Sequence of chain 1.A:
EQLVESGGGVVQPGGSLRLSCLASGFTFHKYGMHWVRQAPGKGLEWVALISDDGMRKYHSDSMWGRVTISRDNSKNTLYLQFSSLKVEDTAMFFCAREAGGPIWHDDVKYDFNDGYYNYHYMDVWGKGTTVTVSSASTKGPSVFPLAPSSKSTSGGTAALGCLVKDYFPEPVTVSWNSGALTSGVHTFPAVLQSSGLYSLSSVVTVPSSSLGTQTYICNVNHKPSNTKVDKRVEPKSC

Binding-site contacts:
Ligand atom O2 contacts residue TYR119 of chain 1.A at 3.9 Å.
Ligand atom C2 contacts residue ASP33 of chain 1.B at 3.3 Å.
Ligand atom O3 contacts residue SER34 of chain 1.B at 3.0 Å (h-bond).
Ligand atom O5 contacts residue TYR111 of chain 1.A at 3.9 Å.
Ligand atom O2 contacts residue HIS122 of chain 1.A at 3.8 Å.
Ligand atom O3 contacts residue ASP33 of chain 1.B at 3.6 Å.
Ligand atom C8 contacts residue TYR119 of chain 1.A at 3.6 Å (hydrophobic).
Ligand atom C8 contacts residue THR11 of chain 1.C at 3.5 Å.
Ligand atom C3 contacts residue SER34 of chain 1.B at 3.5 Å.
Ligand atom O6 contacts residue LEU93 of chain 1.B at 3.8 Å.
Ligand atom O4 contacts residue HIS122 of chain 1.A at 2.8 Å (h-bond).
Ligand atom O3 contacts residue ASP52 of chain 1.B at 2.6 Å (salt-bridge).
Ligand atom C2 contacts residue SER34 of chain 1.B at 3.7 Å.
Ligand atom C1 contacts residue ASN33 of chain 1.C at 1.4 Å.
Ligand atom C5 contacts residue HIS122 of chain 1.A at 3.6 Å.
Ligand atom N2 contacts residue ASN33 of chain 1.C at 2.8 Å (h-bond).
Ligand atom C3 contacts residue ASN33 of chain 1.C at 3.8 Å.
Ligand atom O7 contacts residue ASN33 of chain 1.C at 3.3 Å (h-bond).
Ligand atom C6 contacts residue TYR119 of chain 1.A at 3.6 Å (hydrophobic).
Ligand atom O5 contacts residue ASN33 of chain 1.C at 2.4 Å (h-bond).
Ligand atom O3 contacts residue TYR121 of chain 1.A at 3.8 Å.
Ligand atom C8 contacts residue LEU12 of chain 1.C at 4.0 Å (hydrophobic).
Ligand atom C4 contacts residue ASP52 of chain 1.B at 3.8 Å.
Ligand atom C8 contacts residue ILE104 of chain 1.A at 3.8 Å (hydrophobic).
Ligand atom O3 contacts residue HIS122 of chain 1.A at 3.0 Å (h-bond).
Ligand atom C7 contacts residue ASN33 of chain 1.C at 3.3 Å.
Ligand atom O3 contacts residue TYR119 of chain 1.A at 3.9 Å.
Ligand atom C3 contacts residue HIS122 of chain 1.A at 3.5 Å.
Ligand atom O3 contacts residue ASN120 of chain 1.A at 3.1 Å (h-bond).
Ligand atom C2 contacts residue TYR119 of chain 1.A at 3.9 Å (hydrophobic).
Ligand atom C4 contacts residue HIS122 of chain 1.A at 3.5 Å.
Ligand atom O2 contacts residue ASP52 of chain 1.B at 3.4 Å (salt-bridge).
Ligand atom C5 contacts residue ASN33 of chain 1.C at 3.6 Å.
Ligand atom O2 contacts residue ASP33 of chain 1.B at 2.7 Å (salt-bridge).
Ligand atom O4 contacts residue ASN120 of chain 1.A at 3.4 Å (h-bond).
Ligand atom O7 contacts residue THR11 of chain 1.C at 3.5 Å.
Ligand atom C3 contacts residue ASP52 of chain 1.B at 3.6 Å.
Ligand atom O6 contacts residue HIS106 of chain 1.A at 3.1 Å (h-bond).
Ligand atom C2 contacts residue ASN33 of chain 1.C at 2.4 Å.
Ligand atom C5 contacts residue TYR119 of chain 1.A at 3.8 Å (hydrophobic).

Sequence of chain 1.C:
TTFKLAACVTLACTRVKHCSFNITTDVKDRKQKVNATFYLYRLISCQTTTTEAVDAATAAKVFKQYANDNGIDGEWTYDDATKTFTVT

This small molecule binds to this protein.
Small molecule (SMILES): CC(=O)N[C@H]1[C@H](O[C@H]2[C@H](O)[C@@H](NC(C)=O)CO[C@@H]2CO)O[C@H](CO)[C@@H](O[C@@H]2O[C@H](CO[C@H]3O[C@H](CO[C@H]4O[C@H](CO)[C@@H](O)[C@H](O)[C@@H]4O)[C@@H](O)[C@H](O[C@H]4O[C@H](CO)[C@@H](O)[C@H](O)[C@@H]4O)[C@@H]3O)[C@@H](O)[C@H](O[C@H]3O[C@H](CO)[C@@H](O)[C@H](O)[C@@H]3O)[C@@H]2O)[C@@H]1O

Sequence of chain 1.B:
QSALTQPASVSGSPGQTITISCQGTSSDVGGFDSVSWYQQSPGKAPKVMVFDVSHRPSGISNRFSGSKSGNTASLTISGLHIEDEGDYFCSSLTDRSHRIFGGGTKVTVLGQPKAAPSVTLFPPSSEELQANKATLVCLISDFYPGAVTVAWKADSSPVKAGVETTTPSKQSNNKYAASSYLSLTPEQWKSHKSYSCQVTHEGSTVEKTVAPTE